Sequence of chain 1.A:
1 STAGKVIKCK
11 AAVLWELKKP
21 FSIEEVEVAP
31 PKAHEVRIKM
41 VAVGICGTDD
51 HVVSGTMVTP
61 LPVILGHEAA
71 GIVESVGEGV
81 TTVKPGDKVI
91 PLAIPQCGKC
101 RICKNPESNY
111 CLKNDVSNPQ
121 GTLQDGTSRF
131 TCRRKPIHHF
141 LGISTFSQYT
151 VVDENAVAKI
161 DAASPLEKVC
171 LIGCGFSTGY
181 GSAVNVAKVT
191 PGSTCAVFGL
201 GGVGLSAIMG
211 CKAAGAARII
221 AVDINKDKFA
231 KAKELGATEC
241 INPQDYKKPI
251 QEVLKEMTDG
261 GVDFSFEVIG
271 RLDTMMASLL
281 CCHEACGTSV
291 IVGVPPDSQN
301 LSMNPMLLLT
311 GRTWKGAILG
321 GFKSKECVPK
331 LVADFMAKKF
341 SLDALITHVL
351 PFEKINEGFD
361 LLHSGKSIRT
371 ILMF

Binding-site contacts:
Ligand atom C20 contacts residue ILE318 of chain 1.A at 3.1 Å (hydrophobic).
Ligand atom C22 contacts residue ILE94 of chain 1.A at 3.6 Å (hydrophobic).
Ligand atom C10 contacts residue ILE318 of chain 1.A at 4.0 Å (hydrophobic).
Ligand atom C9 contacts residue LEU309 of chain 1.B at 4.2 Å (hydrophobic).
Ligand atom C22 contacts residue LEU141 of chain 1.A at 4.0 Å (hydrophobic).
Ligand atom C22 contacts residue ILE318 of chain 1.A at 4.2 Å (hydrophobic).
Ligand atom C2 contacts residue NAD1 of chain 1.E at 3.8 Å.
Ligand atom N1 contacts residue ZN1 of chain 1.D at 4.0 Å.
Ligand atom O3 contacts residue CYS174 of chain 1.A at 4.0 Å.
Ligand atom O3 contacts residue ZN1 of chain 1.D at 2.5 Å.
Ligand atom C5 contacts residue THR48 of chain 1.A at 4.0 Å.
Ligand atom O3 contacts residue NAD1 of chain 1.E at 3.8 Å.
Ligand atom C21 contacts residue ILE318 of chain 1.A at 3.5 Å (hydrophobic).
Ligand atom C20 contacts residue NAD1 of chain 1.E at 3.0 Å.
Ligand atom C21 contacts residue ILE94 of chain 1.A at 3.2 Å (hydrophobic).
Ligand atom O3 contacts residue HIS67 of chain 1.A at 2.9 Å (h-bond).
Ligand atom O3 contacts residue CYS46 of chain 1.A at 4.0 Å.
Ligand atom C9 contacts residue VAL294 of chain 1.A at 3.6 Å (hydrophobic).
Ligand atom C9 contacts residue ILE318 of chain 1.A at 4.0 Å (hydrophobic).
Ligand atom C7 contacts residue VAL116 of chain 1.A at 4.2 Å (hydrophobic).
Ligand atom C2 contacts residue CYS174 of chain 1.A at 3.6 Å (hydrophobic).
Ligand atom C2 contacts residue ZN1 of chain 1.D at 2.7 Å.
Ligand atom C20 contacts residue LEU319 of chain 1.A at 3.6 Å (hydrophobic).
Ligand atom C5 contacts residue NAD1 of chain 1.E at 4.1 Å.
Ligand atom C7 contacts residue MET57 of chain 1.A at 4.0 Å (hydrophobic).
Ligand atom C7 contacts residue LEU141 of chain 1.A at 4.0 Å (hydrophobic).
Ligand atom C21 contacts residue ALA93 of chain 1.A at 3.6 Å (hydrophobic).
Ligand atom C8 contacts residue VAL116 of chain 1.A at 3.6 Å (hydrophobic).
Ligand atom C2 contacts residue HIS67 of chain 1.A at 3.2 Å.
Ligand atom C8 contacts residue MET57 of chain 1.A at 3.3 Å (hydrophobic).
Ligand atom N1 contacts residue NAD1 of chain 1.E at 3.9 Å.
Ligand atom C7 contacts residue THR48 of chain 1.A at 4.1 Å.
Ligand atom C10 contacts residue VAL294 of chain 1.A at 4.2 Å (hydrophobic).
Ligand atom O3 contacts residue THR48 of chain 1.A at 2.5 Å (h-bond).
Ligand atom C10 contacts residue NAD1 of chain 1.E at 3.2 Å.
Ligand atom C6 contacts residue NAD1 of chain 1.E at 3.8 Å.
Ligand atom C22 contacts residue ALA93 of chain 1.A at 3.3 Å (hydrophobic).
Ligand atom N1 contacts residue THR48 of chain 1.A at 4.2 Å.
Ligand atom C21 contacts residue LEU319 of chain 1.A at 3.9 Å (hydrophobic).
Ligand atom C2 contacts residue THR48 of chain 1.A at 3.6 Å.

The small molecule below binds the protein below.
Small molecule (SMILES): O=CN(C1CCCC1)C1CCC1

Sequence of chain 1.B:
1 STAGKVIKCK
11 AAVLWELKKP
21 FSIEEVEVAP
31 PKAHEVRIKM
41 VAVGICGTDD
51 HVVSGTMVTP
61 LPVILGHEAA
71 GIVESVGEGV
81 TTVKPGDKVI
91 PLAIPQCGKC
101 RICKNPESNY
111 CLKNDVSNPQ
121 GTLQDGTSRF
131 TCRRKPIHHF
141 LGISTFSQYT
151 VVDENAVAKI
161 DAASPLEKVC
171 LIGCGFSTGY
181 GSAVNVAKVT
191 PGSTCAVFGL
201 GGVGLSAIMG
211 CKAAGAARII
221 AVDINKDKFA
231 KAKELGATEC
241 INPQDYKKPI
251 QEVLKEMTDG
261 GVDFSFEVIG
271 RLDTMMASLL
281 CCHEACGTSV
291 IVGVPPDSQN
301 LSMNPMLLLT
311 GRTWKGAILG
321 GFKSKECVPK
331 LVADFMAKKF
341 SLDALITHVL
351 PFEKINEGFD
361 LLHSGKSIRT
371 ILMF